This small molecule binds to this protein.
Small molecule (SMILES): Nc1ccc(S(=O)(=O)N2CCN(c3ccc(C(O)(C(F)(F)F)C(F)(F)F)cc3)CC2)cn1

Binding-site contacts:
Ligand atom O2 contacts residue ARG226 of chain 1.B at 3.8 Å.
Ligand atom N4 contacts residue GLY192 of chain 1.B at 2.8 Å (h-bond).
Ligand atom F2 contacts residue HIS515 of chain 1.B at 3.5 Å.
Ligand atom C4 contacts residue GLU43 of chain 1.B at 3.3 Å.
Ligand atom O2 contacts residue TRP528 of chain 1.B at 3.4 Å.
Ligand atom C15 contacts residue ARG226 of chain 1.B at 3.7 Å.
Ligand atom C6 contacts residue ALA532 of chain 1.B at 3.4 Å (hydrophobic).
Ligand atom F2 contacts residue ARG536 of chain 1.B at 3.5 Å.
Ligand atom F6 contacts residue HIS515 of chain 1.B at 3.5 Å.
Ligand atom O3 contacts residue TRP528 of chain 1.B at 3.7 Å.
Ligand atom C11 contacts residue GLU43 of chain 1.B at 3.8 Å.
Ligand atom N4 contacts residue PRO40 of chain 1.B at 3.6 Å.
Ligand atom F5 contacts residue HIS515 of chain 1.B at 2.9 Å.
Ligand atom N3 contacts residue PRO40 of chain 1.B at 3.5 Å.
Ligand atom F1 contacts residue GLU43 of chain 1.B at 3.1 Å.
Ligand atom S1 contacts residue TRP528 of chain 1.B at 3.8 Å.
Ligand atom C10 contacts residue ARG529 of chain 1.B at 3.8 Å.
Ligand atom N2 contacts residue TRP528 of chain 1.B at 3.4 Å.
Ligand atom F1 contacts residue HIS515 of chain 1.B at 3.1 Å.
Ligand atom N4 contacts residue MET224 of chain 1.B at 2.9 Å (h-bond).
Ligand atom F3 contacts residue ARG536 of chain 1.B at 3.6 Å.
Ligand atom C5 contacts residue ALA532 of chain 1.B at 3.6 Å (hydrophobic).
Ligand atom N4 contacts residue ASN220 of chain 1.B at 3.6 Å.
Ligand atom F4 contacts residue MET533 of chain 1.B at 3.3 Å.
Ligand atom C10 contacts residue GLU43 of chain 1.B at 3.6 Å.
Ligand atom C2 contacts residue ALA532 of chain 1.B at 3.7 Å (hydrophobic).
Ligand atom F1 contacts residue SER45 of chain 1.B at 3.6 Å.
Ligand atom C16 contacts residue PRO40 of chain 1.B at 3.6 Å (hydrophobic).
Ligand atom O1 contacts residue ARG536 of chain 1.B at 3.0 Å (salt-bridge).
Ligand atom C1 contacts residue VAL39 of chain 1.B at 3.8 Å (hydrophobic).
Ligand atom C16 contacts residue ARG226 of chain 1.B at 3.6 Å.
Ligand atom N3 contacts residue ARG226 of chain 1.B at 3.4 Å.
Ligand atom O2 contacts residue LYS525 of chain 1.B at 3.5 Å.
Ligand atom F3 contacts residue VAL39 of chain 1.B at 3.7 Å.
Ligand atom F6 contacts residue ARG536 of chain 1.B at 3.2 Å.
Ligand atom C1 contacts residue ALA532 of chain 1.B at 3.4 Å (hydrophobic).
Ligand atom C16 contacts residue GLY192 of chain 1.B at 3.7 Å.
Ligand atom N4 contacts residue ARG226 of chain 1.B at 3.4 Å (salt-bridge).
Ligand atom C1 contacts residue TYR35 of chain 1.B at 3.7 Å (hydrophobic).
Ligand atom F4 contacts residue ALA532 of chain 1.B at 2.8 Å.

Sequence of chain 1.B:
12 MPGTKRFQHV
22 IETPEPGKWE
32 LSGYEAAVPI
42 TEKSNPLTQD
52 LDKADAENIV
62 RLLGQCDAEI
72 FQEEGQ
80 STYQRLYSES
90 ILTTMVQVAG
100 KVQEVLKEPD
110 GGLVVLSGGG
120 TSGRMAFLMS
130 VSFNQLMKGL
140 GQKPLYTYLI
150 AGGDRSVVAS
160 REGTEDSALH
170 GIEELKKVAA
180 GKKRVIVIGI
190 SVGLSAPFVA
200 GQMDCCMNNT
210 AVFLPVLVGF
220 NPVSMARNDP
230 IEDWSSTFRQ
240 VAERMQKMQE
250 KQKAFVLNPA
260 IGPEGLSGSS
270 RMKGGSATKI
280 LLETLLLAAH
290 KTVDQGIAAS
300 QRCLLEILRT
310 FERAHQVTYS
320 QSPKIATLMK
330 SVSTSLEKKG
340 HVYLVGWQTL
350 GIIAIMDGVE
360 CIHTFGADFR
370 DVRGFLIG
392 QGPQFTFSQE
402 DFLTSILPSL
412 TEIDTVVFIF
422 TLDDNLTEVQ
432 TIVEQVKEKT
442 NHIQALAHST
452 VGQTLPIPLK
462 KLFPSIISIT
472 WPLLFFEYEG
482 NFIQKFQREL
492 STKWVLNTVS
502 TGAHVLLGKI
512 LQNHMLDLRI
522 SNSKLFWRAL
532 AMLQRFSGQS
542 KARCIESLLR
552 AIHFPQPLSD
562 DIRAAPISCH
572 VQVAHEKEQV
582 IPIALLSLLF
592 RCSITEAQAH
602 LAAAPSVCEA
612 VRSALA